Sequence of chain 4.A:
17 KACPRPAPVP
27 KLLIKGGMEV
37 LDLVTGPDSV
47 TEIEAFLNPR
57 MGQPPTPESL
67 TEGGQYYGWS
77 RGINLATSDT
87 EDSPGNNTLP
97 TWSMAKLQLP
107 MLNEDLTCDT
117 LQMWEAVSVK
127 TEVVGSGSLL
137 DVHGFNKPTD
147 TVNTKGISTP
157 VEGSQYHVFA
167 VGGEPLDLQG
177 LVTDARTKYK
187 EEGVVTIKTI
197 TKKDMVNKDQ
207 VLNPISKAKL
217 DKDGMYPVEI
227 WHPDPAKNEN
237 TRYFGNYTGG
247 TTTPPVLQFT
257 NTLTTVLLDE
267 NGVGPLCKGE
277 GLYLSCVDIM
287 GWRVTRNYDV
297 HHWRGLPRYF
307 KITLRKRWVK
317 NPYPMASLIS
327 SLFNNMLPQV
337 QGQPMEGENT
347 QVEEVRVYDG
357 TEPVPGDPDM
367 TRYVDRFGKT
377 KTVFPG

Sequence of chain 4.E:
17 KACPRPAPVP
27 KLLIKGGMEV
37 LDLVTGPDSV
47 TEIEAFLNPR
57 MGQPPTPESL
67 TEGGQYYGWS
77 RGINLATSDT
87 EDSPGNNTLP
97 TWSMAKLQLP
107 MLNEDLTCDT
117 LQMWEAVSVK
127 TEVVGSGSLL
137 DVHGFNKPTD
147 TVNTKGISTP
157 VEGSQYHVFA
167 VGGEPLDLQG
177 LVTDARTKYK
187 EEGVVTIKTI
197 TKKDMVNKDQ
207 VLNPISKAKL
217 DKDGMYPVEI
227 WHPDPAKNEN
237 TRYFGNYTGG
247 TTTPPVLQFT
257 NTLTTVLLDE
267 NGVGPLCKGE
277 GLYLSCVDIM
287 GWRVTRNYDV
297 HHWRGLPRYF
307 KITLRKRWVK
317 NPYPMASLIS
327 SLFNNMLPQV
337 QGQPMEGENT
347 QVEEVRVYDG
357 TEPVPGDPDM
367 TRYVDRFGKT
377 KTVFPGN

The protein below binds the small molecule below.
Small molecule (SMILES): CC(=O)N[C@@H]1[C@@H](O[C@@H]2O[C@H](CO)[C@H](O)[C@H](O[C@]3(C(=O)O)C[C@H](O)[C@@H](NC(C)=O)[C@H]([C@H](O)[C@H](O)CO)O3)[C@H]2O)[C@H](O)[C@@H](CO[C@]2(C(=O)O)C[C@H](O)[C@@H](NC(C)=O)[C@H]([C@H](O)[C@H](O)CO)O2)O[C@H]1O

Binding-site contacts:
Ligand atom C3 contacts residue HIS298 of chain 4.E at 3.8 Å.
Ligand atom O4 contacts residue TYR72 of chain 4.E at 4.2 Å.
Ligand atom C1 contacts residue GLY78 of chain 4.E at 4.0 Å.
Ligand atom O1B contacts residue SER89 of chain 4.E at 4.1 Å.
Ligand atom C3 contacts residue VAL296 of chain 4.E at 3.7 Å (hydrophobic).
Ligand atom C4 contacts residue TYR72 of chain 4.E at 3.4 Å (hydrophobic).
Ligand atom C3 contacts residue GLY78 of chain 4.E at 4.0 Å.
Ligand atom C8 contacts residue TYR72 of chain 4.E at 4.1 Å (hydrophobic).
Ligand atom C6 contacts residue ASN93 of chain 4.E at 3.4 Å.
Ligand atom C1 contacts residue TYR72 of chain 4.E at 3.8 Å (hydrophobic).
Ligand atom O4 contacts residue ILE79 of chain 4.E at 3.5 Å (h-bond).
Ligand atom O4 contacts residue GLY78 of chain 4.E at 3.0 Å.
Ligand atom C11 contacts residue ASP85 of chain 4.A at 3.8 Å.
Ligand atom O1A contacts residue SER89 of chain 4.E at 3.4 Å (h-bond).
Ligand atom C3 contacts residue GLY78 of chain 4.E at 4.0 Å.
Ligand atom N5 contacts residue TYR72 of chain 4.E at 3.1 Å (h-bond).
Ligand atom O3 contacts residue GLY78 of chain 4.E at 3.6 Å.
Ligand atom C7 contacts residue TYR72 of chain 4.E at 3.9 Å (hydrophobic).
Ligand atom O10 contacts residue THR291 of chain 4.E at 3.8 Å.
Ligand atom O10 contacts residue ASN293 of chain 4.E at 3.9 Å.
Ligand atom C6 contacts residue TYR72 of chain 4.E at 3.3 Å (hydrophobic).
Ligand atom O1A contacts residue ARG77 of chain 4.E at 3.1 Å (salt-bridge).
Ligand atom C1 contacts residue ARG77 of chain 4.E at 3.4 Å.
Ligand atom O1A contacts residue TYR72 of chain 4.E at 3.5 Å.
Ligand atom C4 contacts residue GLY78 of chain 4.E at 3.3 Å.
Ligand atom C5 contacts residue ASN93 of chain 4.E at 4.1 Å.
Ligand atom O8 contacts residue TYR72 of chain 4.E at 3.5 Å (h-bond).
Ligand atom O1B contacts residue ASN80 of chain 4.E at 4.2 Å.
Ligand atom C8 contacts residue ARG77 of chain 4.E at 4.2 Å.
Ligand atom O6 contacts residue ASN93 of chain 4.E at 3.5 Å (h-bond).
Ligand atom C2 contacts residue GLY78 of chain 4.E at 4.1 Å.
Ligand atom O1B contacts residue TYR72 of chain 4.E at 3.8 Å.
Ligand atom O1A contacts residue GLY78 of chain 4.E at 3.3 Å (h-bond).
Ligand atom O4 contacts residue HIS298 of chain 4.E at 3.0 Å (h-bond).
Ligand atom C1 contacts residue SER89 of chain 4.E at 4.2 Å.
Ligand atom O1B contacts residue ARG77 of chain 4.E at 2.8 Å (salt-bridge).
Ligand atom C4 contacts residue HIS298 of chain 4.E at 3.6 Å.
Ligand atom C5 contacts residue TYR72 of chain 4.E at 3.4 Å (hydrophobic).
Ligand atom O4 contacts residue THR291 of chain 4.E at 3.4 Å.
Ligand atom O4 contacts residue VAL296 of chain 4.E at 4.0 Å.